Sequence of chain 58.A:
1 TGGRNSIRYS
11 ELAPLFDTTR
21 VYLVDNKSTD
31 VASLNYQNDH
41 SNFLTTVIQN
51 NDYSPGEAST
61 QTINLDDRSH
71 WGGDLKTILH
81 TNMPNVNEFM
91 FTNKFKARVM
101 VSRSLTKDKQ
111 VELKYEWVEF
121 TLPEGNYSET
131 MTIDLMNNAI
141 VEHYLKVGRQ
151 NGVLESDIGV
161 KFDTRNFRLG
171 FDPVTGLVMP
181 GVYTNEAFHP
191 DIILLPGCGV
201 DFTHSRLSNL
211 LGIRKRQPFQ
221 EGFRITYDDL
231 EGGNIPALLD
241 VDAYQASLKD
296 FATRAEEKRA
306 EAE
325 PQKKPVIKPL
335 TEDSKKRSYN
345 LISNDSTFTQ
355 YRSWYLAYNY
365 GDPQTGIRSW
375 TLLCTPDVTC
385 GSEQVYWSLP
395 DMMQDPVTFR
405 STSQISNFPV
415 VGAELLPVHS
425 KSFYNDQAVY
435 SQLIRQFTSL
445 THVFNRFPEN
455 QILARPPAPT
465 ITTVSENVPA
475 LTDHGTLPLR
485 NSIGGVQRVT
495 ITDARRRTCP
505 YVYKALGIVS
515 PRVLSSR

Binding-site contacts:
Ligand atom C16 contacts residue TRP117 of chain 58.A at 3.7 Å (hydrophobic).
Ligand atom C3 contacts residue ARG98 of chain 58.A at 3.2 Å.
Ligand atom O1S contacts residue ASP228 of chain 58.A at 3.6 Å.
Ligand atom O3S contacts residue THR226 of chain 58.A at 4.0 Å.
Ligand atom N1 contacts residue ARG98 of chain 58.A at 4.3 Å.
Ligand atom C15 contacts residue TRP117 of chain 58.A at 4.2 Å (hydrophobic).
Ligand atom C3 contacts residue TRP117 of chain 58.A at 3.5 Å (hydrophobic).
Ligand atom C15 contacts residue ARG224 of chain 58.A at 3.3 Å.
Ligand atom N1 contacts residue ARG224 of chain 58.A at 4.2 Å.
Ligand atom C1 contacts residue ARG224 of chain 58.A at 3.8 Å.
Ligand atom C1 contacts residue ARG98 of chain 58.A at 3.2 Å.
Ligand atom C14 contacts residue ARG224 of chain 58.A at 4.5 Å.
Ligand atom O1S contacts residue THR226 of chain 58.A at 4.3 Å.
Ligand atom S1 contacts residue ARG98 of chain 58.A at 4.4 Å.
Ligand atom O1S contacts residue ARG98 of chain 58.A at 3.6 Å.
Ligand atom N1 contacts residue TRP117 of chain 58.A at 4.1 Å.
Ligand atom C16 contacts residue ARG224 of chain 58.A at 4.0 Å.
Ligand atom C2 contacts residue ARG98 of chain 58.A at 3.4 Å.
Ligand atom C3 contacts residue ARG224 of chain 58.A at 3.5 Å.
Ligand atom C13 contacts residue ARG224 of chain 58.A at 4.1 Å.
Ligand atom C2 contacts residue ARG224 of chain 58.A at 3.8 Å.

This protein binds this small molecule.
Small molecule (SMILES): CCCCCCCCCCCC[N+](C)(C)CCCS(=O)(=O)O